Sequence of chain 1.F:
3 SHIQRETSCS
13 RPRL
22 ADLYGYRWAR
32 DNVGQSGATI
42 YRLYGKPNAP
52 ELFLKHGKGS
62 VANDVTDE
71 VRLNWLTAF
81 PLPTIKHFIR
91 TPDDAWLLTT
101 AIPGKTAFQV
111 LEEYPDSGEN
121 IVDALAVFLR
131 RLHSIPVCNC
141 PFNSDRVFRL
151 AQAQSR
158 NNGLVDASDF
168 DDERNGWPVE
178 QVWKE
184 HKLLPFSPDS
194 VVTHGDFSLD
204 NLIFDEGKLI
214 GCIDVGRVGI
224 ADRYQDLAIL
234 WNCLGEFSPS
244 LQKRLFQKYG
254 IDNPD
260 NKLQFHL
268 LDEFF

Binding-site contacts:
Ligand atom C24 contacts residue ILE41 of chain 1.F at 4.0 Å (hydrophobic).
Ligand atom CL contacts residue THR106 of chain 1.F at 3.8 Å.
Ligand atom N4 contacts residue ILE216 of chain 1.F at 3.9 Å.
Ligand atom C6 contacts residue PHE54 of chain 1.F at 3.6 Å (hydrophobic).
Ligand atom C8 contacts residue PHE54 of chain 1.F at 4.0 Å (hydrophobic).
Ligand atom N2 contacts residue PHE54 of chain 1.F at 3.7 Å.
Ligand atom C23 contacts residue PHE54 of chain 1.F at 3.7 Å (hydrophobic).
Ligand atom C14 contacts residue THR106 of chain 1.F at 3.9 Å.
Ligand atom C5 contacts residue ILE216 of chain 1.F at 4.0 Å (hydrophobic).
Ligand atom C3 contacts residue THR100 of chain 1.F at 3.7 Å.
Ligand atom N9 contacts residue PHE54 of chain 1.F at 4.3 Å.
Ligand atom C8 contacts residue ILE216 of chain 1.F at 3.6 Å (hydrophobic).
Ligand atom N25 contacts residue ILE102 of chain 1.F at 2.7 Å (h-bond).
Ligand atom C3 contacts residue ALA101 of chain 1.F at 3.9 Å (hydrophobic).
Ligand atom C5 contacts residue ILE102 of chain 1.F at 3.6 Å (hydrophobic).
Ligand atom N10 contacts residue PHE54 of chain 1.F at 4.2 Å.
Ligand atom C25 contacts residue ILE216 of chain 1.F at 4.0 Å (hydrophobic).
Ligand atom C5 contacts residue PHE54 of chain 1.F at 3.7 Å (hydrophobic).
Ligand atom N4 contacts residue ALA101 of chain 1.F at 3.5 Å.
Ligand atom N10 contacts residue ILE216 of chain 1.F at 3.7 Å.
Ligand atom C15 contacts residue THR106 of chain 1.F at 4.2 Å.
Ligand atom C3 contacts residue ILE102 of chain 1.F at 3.8 Å (hydrophobic).
Ligand atom N4 contacts residue PHE54 of chain 1.F at 4.0 Å.
Ligand atom C23 contacts residue ILE41 of chain 1.F at 4.2 Å (hydrophobic).
Ligand atom C23 contacts residue LYS56 of chain 1.F at 4.1 Å.
Ligand atom C25 contacts residue LYS56 of chain 1.F at 4.2 Å.
Ligand atom C3 contacts residue ILE216 of chain 1.F at 3.8 Å (hydrophobic).
Ligand atom C6 contacts residue ILE216 of chain 1.F at 3.8 Å (hydrophobic).
Ligand atom C1 contacts residue ILE216 of chain 1.F at 3.9 Å (hydrophobic).
Ligand atom C25 contacts residue ASP217 of chain 1.F at 4.2 Å.
Ligand atom C1 contacts residue PHE54 of chain 1.F at 3.7 Å (hydrophobic).
Ligand atom N4 contacts residue ILE102 of chain 1.F at 2.8 Å (h-bond).
Ligand atom N2 contacts residue PRO83 of chain 1.F at 4.1 Å.
Ligand atom C11 contacts residue ILE216 of chain 1.F at 4.1 Å (hydrophobic).
Ligand atom C3 contacts residue PHE54 of chain 1.F at 3.9 Å (hydrophobic).
Ligand atom C3 contacts residue PRO83 of chain 1.F at 3.5 Å (hydrophobic).
Ligand atom CL contacts residue GLN109 of chain 1.F at 3.2 Å.
Ligand atom N2 contacts residue ILE216 of chain 1.F at 3.8 Å.
Ligand atom N4 contacts residue THR100 of chain 1.F at 4.2 Å.
Ligand atom N9 contacts residue ILE216 of chain 1.F at 3.5 Å.

The protein below binds the small molecule below.
Small molecule (SMILES): CC(C)(C)n1[nH+]c(-c2ccc(Cl)cc2)c2c(N)ncnc21